Binding-site contacts:
Ligand atom CAQ contacts residue PHE34 of chain 1.A at 3.6 Å (hydrophobic).
Ligand atom SAU contacts residue VAL115 of chain 1.A at 3.7 Å.
Ligand atom CAL contacts residue VAL115 of chain 1.A at 3.1 Å (hydrophobic).
Ligand atom CAP contacts residue PHE31 of chain 1.A at 3.5 Å (hydrophobic).
Ligand atom N1 contacts residue GLU30 of chain 1.A at 2.8 Å (salt-bridge).
Ligand atom SAU contacts residue ILE7 of chain 1.A at 3.5 Å (h-bond).
Ligand atom NAA contacts residue GLU30 of chain 1.A at 2.8 Å (salt-bridge).
Ligand atom CAK contacts residue PRO61 of chain 1.A at 3.6 Å (hydrophobic).
Ligand atom CB contacts residue GLN35 of chain 1.A at 3.7 Å.
Ligand atom N1 contacts residue ALA9 of chain 1.A at 3.7 Å.
Ligand atom O contacts residue GLN35 of chain 1.A at 3.4 Å.
Ligand atom OXT contacts residue GLN35 of chain 1.A at 3.6 Å.
Ligand atom SAU contacts residue NDP1 of chain 1.B at 3.6 Å (h-bond).
Ligand atom C2 contacts residue GLU30 of chain 1.A at 3.7 Å.
Ligand atom C contacts residue ARG70 of chain 1.A at 3.4 Å.
Ligand atom N3 contacts residue PHE34 of chain 1.A at 3.6 Å.
Ligand atom CAH contacts residue THR56 of chain 1.A at 3.6 Å.
Ligand atom N3 contacts residue VAL8 of chain 1.A at 3.5 Å.
Ligand atom N3 contacts residue NDP1 of chain 1.B at 3.5 Å (h-bond).
Ligand atom C2 contacts residue VAL8 of chain 1.A at 3.7 Å (hydrophobic).
Ligand atom O6 contacts residue GLU30 of chain 1.A at 3.5 Å (salt-bridge).
Ligand atom C4 contacts residue PHE34 of chain 1.A at 3.4 Å (hydrophobic).
Ligand atom NAA contacts residue ALA9 of chain 1.A at 3.6 Å.
Ligand atom CBE contacts residue NDP1 of chain 1.B at 3.5 Å.
Ligand atom NAA contacts residue VAL8 of chain 1.A at 3.4 Å (h-bond).
Ligand atom C2 contacts residue ALA9 of chain 1.A at 3.6 Å (hydrophobic).
Ligand atom NAT contacts residue PHE31 of chain 1.A at 3.6 Å.
Ligand atom O6 contacts residue PHE31 of chain 1.A at 3.4 Å.
Ligand atom NAA contacts residue THR136 of chain 1.A at 3.7 Å.
Ligand atom O contacts residue PHE34 of chain 1.A at 3.7 Å.
Ligand atom OXT contacts residue ARG70 of chain 1.A at 2.8 Å (salt-bridge).
Ligand atom OAD contacts residue ASN64 of chain 1.A at 3.0 Å.
Ligand atom SAU contacts residue PHE34 of chain 1.A at 3.5 Å.
Ligand atom C6 contacts residue GLU30 of chain 1.A at 3.7 Å.
Ligand atom N3 contacts residue ALA9 of chain 1.A at 3.7 Å.
Ligand atom C5 contacts residue NDP1 of chain 1.B at 3.5 Å.
Ligand atom C4 contacts residue NDP1 of chain 1.B at 3.2 Å.
Ligand atom CAZ contacts residue PHE31 of chain 1.A at 3.6 Å (hydrophobic).
Ligand atom CAL contacts residue NDP1 of chain 1.B at 3.6 Å.
Ligand atom O contacts residue ARG70 of chain 1.A at 3.0 Å (salt-bridge).

Sequence of chain 1.A:
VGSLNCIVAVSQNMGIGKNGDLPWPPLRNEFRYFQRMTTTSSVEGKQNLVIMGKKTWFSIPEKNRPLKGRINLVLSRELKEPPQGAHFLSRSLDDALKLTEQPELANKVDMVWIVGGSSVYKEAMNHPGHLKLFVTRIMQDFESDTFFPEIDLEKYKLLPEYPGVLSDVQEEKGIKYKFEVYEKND

A protein and the small-molecule ligand that binds it are described below.
Small molecule (SMILES): Nc1nc2sc3cccc(CNc4ccc5c(c4)CN([C@@H](CCC(=O)O)C(=O)O)C5=O)c3c2c(=O)[nH]1